Binding-site contacts:
Ligand atom C2 contacts residue CO1 of chain 1.C at 3.0 Å.
Ligand atom C11 contacts residue HIS76 of chain 1.A at 3.1 Å.
Ligand atom O14 contacts residue GLU202 of chain 1.A at 3.9 Å.
Ligand atom C7 contacts residue PHE62 of chain 1.A at 3.9 Å (hydrophobic).
Ligand atom N3 contacts residue SER95 of chain 1.A at 3.9 Å.
Ligand atom O14 contacts residue HIS168 of chain 1.A at 2.8 Å (h-bond).
Ligand atom C1 contacts residue CO1 of chain 1.C at 3.0 Å.
Ligand atom O8 contacts residue ASP93 of chain 1.A at 3.1 Å (salt-bridge).
Ligand atom O8 contacts residue GLU202 of chain 1.A at 2.7 Å (salt-bridge).
Ligand atom C13 contacts residue HIS76 of chain 1.A at 3.6 Å.
Ligand atom C12 contacts residue PHE204 of chain 1.A at 3.9 Å (hydrophobic).
Ligand atom O8 contacts residue CO1 of chain 1.B at 2.0 Å.
Ligand atom O8 contacts residue HIS168 of chain 1.A at 3.8 Å.
Ligand atom O8 contacts residue ASP104 of chain 1.A at 3.2 Å (salt-bridge).
Ligand atom C1 contacts residue ASP104 of chain 1.A at 3.5 Å.
Ligand atom C13 contacts residue LEU165 of chain 1.A at 3.9 Å (hydrophobic).
Ligand atom C2 contacts residue ASP93 of chain 1.A at 3.6 Å.
Ligand atom N3 contacts residue ASP104 of chain 1.A at 3.1 Å (salt-bridge).
Ligand atom C1 contacts residue HIS168 of chain 1.A at 3.8 Å.
Ligand atom C5 contacts residue HIS76 of chain 1.A at 3.6 Å.
Ligand atom C7 contacts residue CYS67 of chain 1.A at 3.8 Å (hydrophobic).
Ligand atom C12 contacts residue THR166 of chain 1.A at 3.8 Å.
Ligand atom C12 contacts residue GLU202 of chain 1.A at 3.7 Å.
Ligand atom C1 contacts residue CO1 of chain 1.B at 2.7 Å.
Ligand atom O8 contacts residue GLU233 of chain 1.A at 3.0 Å (salt-bridge).
Ligand atom O14 contacts residue ASP104 of chain 1.A at 2.7 Å (salt-bridge).
Ligand atom C9 contacts residue CO1 of chain 1.B at 3.5 Å.
Ligand atom C13 contacts residue ALA75 of chain 1.A at 3.7 Å (hydrophobic).
Ligand atom O14 contacts residue CO1 of chain 1.B at 2.3 Å.
Ligand atom N3 contacts residue CO1 of chain 1.C at 2.3 Å.
Ligand atom N10 contacts residue HIS76 of chain 1.A at 2.9 Å (h-bond).
Ligand atom O14 contacts residue CO1 of chain 1.C at 3.6 Å.
Ligand atom C9 contacts residue GLU202 of chain 1.A at 3.6 Å.
Ligand atom C13 contacts residue PHE204 of chain 1.A at 3.9 Å (hydrophobic).
Ligand atom C2 contacts residue CO1 of chain 1.B at 3.9 Å.
Ligand atom C1 contacts residue GLU202 of chain 1.A at 3.7 Å.
Ligand atom N3 contacts residue ASP93 of chain 1.A at 3.0 Å (salt-bridge).
Ligand atom N10 contacts residue GLU202 of chain 1.A at 3.7 Å.
Ligand atom C4 contacts residue HIS76 of chain 1.A at 3.6 Å.
Ligand atom O8 contacts residue CO1 of chain 1.C at 2.1 Å.

Sequence of chain 1.A:
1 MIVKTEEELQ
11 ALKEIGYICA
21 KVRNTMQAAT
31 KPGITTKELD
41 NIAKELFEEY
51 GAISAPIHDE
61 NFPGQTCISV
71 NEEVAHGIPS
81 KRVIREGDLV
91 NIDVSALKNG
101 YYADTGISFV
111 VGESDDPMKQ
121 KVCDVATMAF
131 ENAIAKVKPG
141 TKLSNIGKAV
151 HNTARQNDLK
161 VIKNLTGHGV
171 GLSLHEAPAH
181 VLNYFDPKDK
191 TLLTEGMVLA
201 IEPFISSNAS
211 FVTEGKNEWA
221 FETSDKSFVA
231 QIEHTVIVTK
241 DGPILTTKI

This protein binds this small molecule.
Small molecule (SMILES): CCCC[C@H](N)C(O)(O)CNC1CC1